Sequence of chain 51.C:
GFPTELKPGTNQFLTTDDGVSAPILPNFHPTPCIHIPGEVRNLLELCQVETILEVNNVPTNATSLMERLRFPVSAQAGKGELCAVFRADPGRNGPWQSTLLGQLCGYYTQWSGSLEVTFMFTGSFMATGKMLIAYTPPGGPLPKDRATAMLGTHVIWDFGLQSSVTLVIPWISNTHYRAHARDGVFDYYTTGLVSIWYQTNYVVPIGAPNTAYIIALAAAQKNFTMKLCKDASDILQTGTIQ

Binding-site contacts:
Ligand atom CAL contacts residue PRO177 of chain 55.A at 3.7 Å (hydrophobic).
Ligand atom CAD contacts residue ASP112 of chain 55.A at 3.7 Å.
Ligand atom CAA contacts residue PRO177 of chain 55.A at 3.3 Å (hydrophobic).
Ligand atom CBA contacts residue ASN228 of chain 55.A at 3.8 Å.
Ligand atom CAI contacts residue VAL192 of chain 55.A at 3.9 Å (hydrophobic).
Ligand atom NBC contacts residue TRP203 of chain 55.A at 3.2 Å.
Ligand atom CAX contacts residue TRP203 of chain 55.A at 3.5 Å (hydrophobic).
Ligand atom CAP contacts residue ILE111 of chain 55.A at 3.6 Å (hydrophobic).
Ligand atom OAW contacts residue MET195 of chain 55.A at 3.3 Å.
Ligand atom CAF contacts residue ASP112 of chain 55.A at 3.6 Å.
Ligand atom CAC contacts residue PHE137 of chain 55.A at 3.8 Å (hydrophobic).
Ligand atom CAS contacts residue TRP203 of chain 55.A at 3.5 Å (hydrophobic).
Ligand atom CAA contacts residue TYR153 of chain 55.A at 3.7 Å (hydrophobic).
Ligand atom CAD contacts residue THR114 of chain 55.A at 3.6 Å.
Ligand atom CAL contacts residue PHE155 of chain 55.A at 3.7 Å (hydrophobic).
Ligand atom CAH contacts residue PHE155 of chain 55.A at 3.7 Å (hydrophobic).
Ligand atom CAR contacts residue TYR201 of chain 55.A at 3.5 Å (hydrophobic).
Ligand atom CAJ contacts residue PHE155 of chain 55.A at 3.8 Å (hydrophobic).
Ligand atom CAE contacts residue ASN228 of chain 55.A at 3.4 Å.
Ligand atom NBB contacts residue TRP203 of chain 55.A at 3.9 Å.
Ligand atom CAK contacts residue PHE135 of chain 55.A at 3.6 Å (hydrophobic).
Ligand atom OAB contacts residue ASP112 of chain 55.A at 3.6 Å.
Ligand atom CAA contacts residue VAL179 of chain 55.A at 3.3 Å (hydrophobic).
Ligand atom CAA contacts residue SER178 of chain 55.A at 3.5 Å.
Ligand atom CAG contacts residue ASN228 of chain 55.A at 3.2 Å.
Ligand atom CAE contacts residue GLN202 of chain 55.A at 3.4 Å.
Ligand atom CAG contacts residue GLN202 of chain 55.A at 3.5 Å.
Ligand atom CAP contacts residue PHE135 of chain 55.A at 3.6 Å (hydrophobic).
Ligand atom OAB contacts residue ILE113 of chain 55.A at 3.2 Å (h-bond).
Ligand atom CBA contacts residue TRP203 of chain 55.A at 3.3 Å (hydrophobic).
Ligand atom CAS contacts residue TYR201 of chain 55.A at 3.7 Å (hydrophobic).
Ligand atom CAI contacts residue PHE135 of chain 55.A at 3.7 Å (hydrophobic).
Ligand atom OAB contacts residue TRP203 of chain 55.A at 3.8 Å.
Ligand atom CAF contacts residue TRP203 of chain 55.A at 3.8 Å (hydrophobic).
Ligand atom OAW contacts residue ILE111 of chain 55.A at 3.9 Å.
Ligand atom CAC contacts residue PHE233 of chain 55.A at 3.9 Å (hydrophobic).
Ligand atom CAN contacts residue ILE111 of chain 55.A at 3.8 Å (hydrophobic).
Ligand atom CAS contacts residue ASN228 of chain 55.A at 3.7 Å.
Ligand atom NAT contacts residue PHE155 of chain 55.A at 3.9 Å.
Ligand atom CAG contacts residue TRP203 of chain 55.A at 3.6 Å (hydrophobic).

Sequence of chain 55.C:
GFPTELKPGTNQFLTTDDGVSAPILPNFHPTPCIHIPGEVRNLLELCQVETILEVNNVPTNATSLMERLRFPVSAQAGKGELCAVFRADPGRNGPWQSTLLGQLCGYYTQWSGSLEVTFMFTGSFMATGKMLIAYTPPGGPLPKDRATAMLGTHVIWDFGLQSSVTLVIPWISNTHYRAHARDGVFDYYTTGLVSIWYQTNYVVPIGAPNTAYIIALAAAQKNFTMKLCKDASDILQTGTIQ

The small molecule below binds the protein below.
Small molecule (SMILES): CCO/N=C/c1ccc(OCCCCCN2CCN(c3ccncc3)C2=O)cc1

Sequence of chain 55.A:
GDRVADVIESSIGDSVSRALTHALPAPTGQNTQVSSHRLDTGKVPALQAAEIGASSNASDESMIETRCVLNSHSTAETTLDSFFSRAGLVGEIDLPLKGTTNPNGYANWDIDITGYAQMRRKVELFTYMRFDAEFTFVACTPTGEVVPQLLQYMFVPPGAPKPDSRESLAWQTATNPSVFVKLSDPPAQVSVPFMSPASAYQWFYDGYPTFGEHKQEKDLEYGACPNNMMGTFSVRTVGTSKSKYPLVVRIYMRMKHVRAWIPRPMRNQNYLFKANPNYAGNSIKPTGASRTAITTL